This small molecule binds to this protein.
Small molecule (SMILES): CC(=O)N[C@@H]1[C@@H](O)[C@H](O)[C@@H](CO)O[C@H]1O

Binding-site contacts:
Ligand atom C7 contacts residue ASN64 of chain 1.G at 3.1 Å.
Ligand atom O7 contacts residue ASN64 of chain 1.G at 3.4 Å (h-bond).
Ligand atom C5 contacts residue ARG47 of chain 1.G at 4.2 Å.
Ligand atom O5 contacts residue ASN64 of chain 1.G at 3.6 Å.
Ligand atom C1 contacts residue VAL48 of chain 1.G at 4.3 Å (hydrophobic).
Ligand atom O5 contacts residue ARG47 of chain 1.G at 4.4 Å.
Ligand atom N2 contacts residue ASN64 of chain 1.G at 3.0 Å (h-bond).
Ligand atom O4 contacts residue GLN46 of chain 1.G at 4.4 Å.
Ligand atom C7 contacts residue VAL48 of chain 1.G at 4.4 Å (hydrophobic).
Ligand atom O4 contacts residue ARG47 of chain 1.G at 4.1 Å.
Ligand atom O6 contacts residue ARG47 of chain 1.G at 3.7 Å.
Ligand atom C6 contacts residue ARG47 of chain 1.G at 4.1 Å.
Ligand atom O3 contacts residue ARG47 of chain 1.G at 4.3 Å.
Ligand atom C8 contacts residue ASN64 of chain 1.G at 3.7 Å.
Ligand atom C3 contacts residue ARG47 of chain 1.G at 4.4 Å.
Ligand atom C4 contacts residue ARG47 of chain 1.G at 3.5 Å.
Ligand atom O5 contacts residue VAL48 of chain 1.G at 4.4 Å.
Ligand atom C6 contacts residue GLN46 of chain 1.G at 3.4 Å.
Ligand atom O7 contacts residue VAL48 of chain 1.G at 3.7 Å.
Ligand atom C1 contacts residue ASN64 of chain 1.G at 3.2 Å.
Ligand atom O6 contacts residue GLN46 of chain 1.G at 3.8 Å.
Ligand atom C2 contacts residue VAL48 of chain 1.G at 3.9 Å (hydrophobic).
Ligand atom C2 contacts residue ASN64 of chain 1.G at 3.3 Å.

Sequence of chain 1.G:
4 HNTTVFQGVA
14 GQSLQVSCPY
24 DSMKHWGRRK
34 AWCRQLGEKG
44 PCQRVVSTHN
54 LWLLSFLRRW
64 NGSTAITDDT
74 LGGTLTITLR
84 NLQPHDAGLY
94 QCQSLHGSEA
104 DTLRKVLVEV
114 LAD